Binding-site contacts:
Ligand atom C02 contacts residue LYS243 of chain 1.A at 3.7 Å.
Ligand atom C29 contacts residue TRP245 of chain 1.A at 3.7 Å (hydrophobic).
Ligand atom N05 contacts residue PHE222 of chain 1.A at 3.5 Å.
Ligand atom C26 contacts residue MN1 of chain 1.C at 3.8 Å.
Ligand atom C10 contacts residue CYS223 of chain 1.A at 3.5 Å (hydrophobic).
Ligand atom C11 contacts residue CYS223 of chain 1.A at 3.5 Å (hydrophobic).
Ligand atom C02 contacts residue PHE222 of chain 1.A at 3.4 Å (hydrophobic).
Ligand atom CL1 contacts residue ARG75 of chain 1.A at 3.6 Å.
Ligand atom C26 contacts residue HIS225 of chain 1.A at 3.3 Å.
Ligand atom C30 contacts residue TRP245 of chain 1.A at 3.5 Å (hydrophobic).
Ligand atom N28 contacts residue MN1 of chain 1.C at 2.2 Å.
Ligand atom CL1 contacts residue ALA153 of chain 1.A at 3.5 Å.
Ligand atom O01 contacts residue TYR151 of chain 1.A at 2.4 Å (h-bond).
Ligand atom C02 contacts residue TYR151 of chain 1.A at 3.4 Å (hydrophobic).
Ligand atom O01 contacts residue TYR214 of chain 1.A at 3.6 Å.
Ligand atom C08 contacts residue PHE222 of chain 1.A at 3.8 Å (hydrophobic).
Ligand atom N28 contacts residue HIS313 of chain 1.A at 3.6 Å (h-bond).
Ligand atom O31 contacts residue LYS243 of chain 1.A at 2.7 Å (salt-bridge).
Ligand atom N05 contacts residue TYR214 of chain 1.A at 3.4 Å.
Ligand atom O31 contacts residue PHE222 of chain 1.A at 3.8 Å.
Ligand atom C04 contacts residue PHE222 of chain 1.A at 3.6 Å (hydrophobic).
Ligand atom C06 contacts residue TYR214 of chain 1.A at 3.8 Å (hydrophobic).
Ligand atom O31 contacts residue TYR151 of chain 1.A at 3.5 Å (h-bond).
Ligand atom C30 contacts residue ASN235 of chain 1.A at 3.7 Å.
Ligand atom C20 contacts residue TYR214 of chain 1.A at 3.7 Å (hydrophobic).
Ligand atom C20 contacts residue ASP154 of chain 1.A at 3.6 Å.
Ligand atom C25 contacts residue ASP154 of chain 1.A at 3.6 Å.
Ligand atom C29 contacts residue ASN235 of chain 1.A at 3.6 Å.
Ligand atom C30 contacts residue PHE222 of chain 1.A at 3.7 Å (hydrophobic).
Ligand atom C03 contacts residue PHE222 of chain 1.A at 3.7 Å (hydrophobic).
Ligand atom O15 contacts residue ASP154 of chain 1.A at 3.6 Å.
Ligand atom N28 contacts residue HIS225 of chain 1.A at 3.2 Å (h-bond).
Ligand atom N18 contacts residue ASP154 of chain 1.A at 3.3 Å (salt-bridge).
Ligand atom C24 contacts residue ASP154 of chain 1.A at 3.4 Å.
Ligand atom F22 contacts residue TRP212 of chain 1.A at 2.9 Å.
Ligand atom C27 contacts residue HIS225 of chain 1.A at 3.4 Å.
Ligand atom C29 contacts residue MN1 of chain 1.C at 3.1 Å.
Ligand atom C27 contacts residue MN1 of chain 1.C at 3.3 Å.
Ligand atom O01 contacts residue PHE222 of chain 1.A at 3.3 Å.
Ligand atom C29 contacts residue HIS313 of chain 1.A at 3.8 Å.

Sequence of chain 1.A:
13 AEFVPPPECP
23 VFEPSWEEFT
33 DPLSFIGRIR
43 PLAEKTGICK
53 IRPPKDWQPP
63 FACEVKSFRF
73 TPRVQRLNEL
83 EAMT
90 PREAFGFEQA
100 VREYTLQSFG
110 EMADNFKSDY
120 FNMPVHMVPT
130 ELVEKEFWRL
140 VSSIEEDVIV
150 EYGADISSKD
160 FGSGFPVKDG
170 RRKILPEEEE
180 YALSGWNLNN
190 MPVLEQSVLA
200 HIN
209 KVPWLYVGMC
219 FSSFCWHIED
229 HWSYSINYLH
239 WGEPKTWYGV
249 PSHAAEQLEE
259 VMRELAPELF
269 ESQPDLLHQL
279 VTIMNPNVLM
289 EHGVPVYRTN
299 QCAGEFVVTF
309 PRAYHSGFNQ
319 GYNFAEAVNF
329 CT

A small-molecule ligand and the protein it binds are described below.
Small molecule (SMILES): O=C(O)c1ccnc2cc([C@@H](OCCN3CCC(F)(F)CC3)c3ccccc3Cl)[nH]c12